This small molecule binds to this protein.
Small molecule (SMILES): O=C(Nc1ccccc1)C(=O)N[C@@H]1O[C@H](CO)[C@@H](O)[C@H](O)[C@H]1O

Binding-site contacts:
Ligand atom O4 contacts residue SER674 of chain 1.A at 3.6 Å.
Ligand atom C6 contacts residue ASN484 of chain 1.A at 3.3 Å.
Ligand atom O6 contacts residue VAL455 of chain 1.A at 3.7 Å.
Ligand atom O3 contacts residue GLY675 of chain 1.A at 3.0 Å (h-bond).
Ligand atom C13 contacts residue ASN282 of chain 1.A at 3.2 Å.
Ligand atom N1 contacts residue ASN284 of chain 1.A at 3.5 Å (h-bond).
Ligand atom O2 contacts residue GLU672 of chain 1.A at 3.1 Å (salt-bridge).
Ligand atom C10 contacts residue ASN284 of chain 1.A at 3.7 Å.
Ligand atom C7 contacts residue ASN284 of chain 1.A at 3.4 Å.
Ligand atom C6 contacts residue HIS377 of chain 1.A at 3.5 Å.
Ligand atom C1 contacts residue HIS377 of chain 1.A at 3.7 Å.
Ligand atom O4 contacts residue GLY675 of chain 1.A at 2.9 Å (h-bond).
Ligand atom O3 contacts residue ALA673 of chain 1.A at 3.3 Å (h-bond).
Ligand atom C14 contacts residue ASN282 of chain 1.A at 3.4 Å.
Ligand atom O6 contacts residue ASN484 of chain 1.A at 2.8 Å (h-bond).
Ligand atom C12 contacts residue HIS341 of chain 1.A at 3.5 Å.
Ligand atom C13 contacts residue HIS341 of chain 1.A at 3.7 Å.
Ligand atom O8 contacts residue ASN284 of chain 1.A at 3.7 Å.
Ligand atom O5 contacts residue LEU136 of chain 1.A at 3.8 Å.
Ligand atom C13 contacts residue GLU88 of chain 1.A at 3.7 Å.
Ligand atom O2 contacts residue TYR573 of chain 1.A at 3.1 Å (h-bond).
Ligand atom O4 contacts residue ASN484 of chain 1.A at 3.5 Å (h-bond).
Ligand atom O6 contacts residue LEU139 of chain 1.A at 3.8 Å.
Ligand atom O7 contacts residue LEU136 of chain 1.A at 3.2 Å.
Ligand atom O3 contacts residue GLU672 of chain 1.A at 2.7 Å (salt-bridge).
Ligand atom C7 contacts residue LEU136 of chain 1.A at 3.6 Å (hydrophobic).
Ligand atom N1 contacts residue HIS377 of chain 1.A at 3.2 Å (h-bond).
Ligand atom C11 contacts residue HIS341 of chain 1.A at 3.5 Å.
Ligand atom C14 contacts residue GLU88 of chain 1.A at 3.5 Å.
Ligand atom C8 contacts residue ASN284 of chain 1.A at 3.5 Å.
Ligand atom O6 contacts residue HIS377 of chain 1.A at 2.7 Å (h-bond).
Ligand atom O5 contacts residue HIS377 of chain 1.A at 3.6 Å.
Ligand atom C2 contacts residue HIS377 of chain 1.A at 3.4 Å.
Ligand atom O3 contacts residue SER674 of chain 1.A at 3.0 Å (h-bond).
Ligand atom O2 contacts residue ASN284 of chain 1.A at 3.4 Å (h-bond).
Ligand atom C6 contacts residue GLY135 of chain 1.A at 3.7 Å.
Ligand atom C9 contacts residue ASN284 of chain 1.A at 3.7 Å.
Ligand atom O7 contacts residue ASP283 of chain 1.A at 3.7 Å.
Ligand atom C4 contacts residue GLY675 of chain 1.A at 3.8 Å.
Ligand atom C3 contacts residue GLU672 of chain 1.A at 3.3 Å.

Sequence of chain 1.A:
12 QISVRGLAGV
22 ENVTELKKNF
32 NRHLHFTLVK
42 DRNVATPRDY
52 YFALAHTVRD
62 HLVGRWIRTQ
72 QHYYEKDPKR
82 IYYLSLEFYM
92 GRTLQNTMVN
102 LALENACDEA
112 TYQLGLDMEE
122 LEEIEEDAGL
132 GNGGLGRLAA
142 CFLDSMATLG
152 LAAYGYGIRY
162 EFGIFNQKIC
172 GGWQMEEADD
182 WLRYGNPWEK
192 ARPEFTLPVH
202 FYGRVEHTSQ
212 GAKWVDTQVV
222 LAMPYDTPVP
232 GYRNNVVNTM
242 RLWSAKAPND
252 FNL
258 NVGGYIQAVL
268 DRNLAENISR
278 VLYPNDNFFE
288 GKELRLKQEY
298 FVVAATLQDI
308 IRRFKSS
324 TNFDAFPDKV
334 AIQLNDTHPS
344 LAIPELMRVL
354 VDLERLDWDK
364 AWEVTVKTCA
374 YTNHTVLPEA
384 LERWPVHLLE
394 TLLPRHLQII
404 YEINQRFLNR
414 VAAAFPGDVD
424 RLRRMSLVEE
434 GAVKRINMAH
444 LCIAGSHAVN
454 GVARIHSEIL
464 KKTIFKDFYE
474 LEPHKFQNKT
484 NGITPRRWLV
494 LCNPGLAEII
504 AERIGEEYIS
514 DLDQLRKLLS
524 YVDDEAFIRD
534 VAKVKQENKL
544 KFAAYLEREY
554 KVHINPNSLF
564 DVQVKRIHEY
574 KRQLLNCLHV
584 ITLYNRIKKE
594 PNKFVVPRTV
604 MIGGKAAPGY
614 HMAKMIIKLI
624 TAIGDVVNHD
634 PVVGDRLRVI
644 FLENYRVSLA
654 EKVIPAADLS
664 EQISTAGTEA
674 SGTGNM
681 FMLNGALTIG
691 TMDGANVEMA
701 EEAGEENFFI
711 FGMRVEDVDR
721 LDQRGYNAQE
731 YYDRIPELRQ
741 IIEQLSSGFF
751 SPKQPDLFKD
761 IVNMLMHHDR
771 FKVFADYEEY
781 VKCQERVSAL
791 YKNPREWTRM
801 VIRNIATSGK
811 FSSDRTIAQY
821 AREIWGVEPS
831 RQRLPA